Sequence of chain 1.B:
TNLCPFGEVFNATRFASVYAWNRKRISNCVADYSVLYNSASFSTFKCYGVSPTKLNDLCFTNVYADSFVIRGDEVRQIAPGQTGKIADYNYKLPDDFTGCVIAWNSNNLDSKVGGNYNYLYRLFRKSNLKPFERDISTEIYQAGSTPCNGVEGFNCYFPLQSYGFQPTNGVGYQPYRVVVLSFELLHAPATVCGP

A protein and the small-molecule ligand that binds it are described below.
Small molecule (SMILES): CC(=O)N[C@@H]1[C@@H](O)[C@H](O)[C@@H](CO)O[C@H]1O

Binding-site contacts:
Ligand atom C3 contacts residue ASN11 of chain 1.B at 3.8 Å.
Ligand atom N2 contacts residue ASN11 of chain 1.B at 2.9 Å (h-bond).
Ligand atom O5 contacts residue ASN11 of chain 1.B at 2.4 Å (h-bond).
Ligand atom C6 contacts residue ASN11 of chain 1.B at 4.5 Å.
Ligand atom C4 contacts residue ASN11 of chain 1.B at 4.2 Å.
Ligand atom C1 contacts residue ASN11 of chain 1.B at 1.4 Å.
Ligand atom C5 contacts residue ASN11 of chain 1.B at 3.7 Å.
Ligand atom C2 contacts residue ASN11 of chain 1.B at 2.4 Å.
Ligand atom C6 contacts residue SER41 of chain 1.B at 4.4 Å.
Ligand atom C7 contacts residue ASN11 of chain 1.B at 3.6 Å.
Ligand atom O7 contacts residue ASN11 of chain 1.B at 4.0 Å.